Sequence of chain 1.A:
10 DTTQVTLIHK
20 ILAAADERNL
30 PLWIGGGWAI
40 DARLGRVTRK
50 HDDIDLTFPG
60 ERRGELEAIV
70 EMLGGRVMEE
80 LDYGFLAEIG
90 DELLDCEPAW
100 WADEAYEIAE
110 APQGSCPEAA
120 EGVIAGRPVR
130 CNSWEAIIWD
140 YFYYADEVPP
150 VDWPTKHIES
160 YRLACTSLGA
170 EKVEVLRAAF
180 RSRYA

This small molecule binds to this protein.
Small molecule (SMILES): CN[C@@H]1[C@@H](O)[C@@H](O[C@@H]2[C@@H](O)[C@H](O[C@H]3O[C@H]([C@@H](C)NC)CC[C@H]3N)[C@@H](N)C[C@H]2N)OC[C@]1(C)O

Binding-site contacts:
Ligand atom C13 contacts residue APC1 of chain 1.D at 3.7 Å.
Ligand atom C contacts residue TYR142 of chain 1.A at 3.3 Å (hydrophobic).
Ligand atom C18 contacts residue TYR82 of chain 1.A at 3.8 Å (hydrophobic).
Ligand atom O6 contacts residue APC1 of chain 1.D at 2.7 Å (h-bond).
Ligand atom N2 contacts residue GLU96 of chain 1.A at 2.7 Å (salt-bridge).
Ligand atom C8 contacts residue ASP139 of chain 1.A at 3.4 Å.
Ligand atom C11 contacts residue APC1 of chain 1.D at 3.6 Å.
Ligand atom O contacts residue TYR142 of chain 1.A at 3.8 Å.
Ligand atom O3 contacts residue ASP94 of chain 1.A at 3.5 Å (salt-bridge).
Ligand atom C9 contacts residue GLU96 of chain 1.A at 3.6 Å.
Ligand atom N1 contacts residue ASP54 of chain 1.A at 3.3 Å (salt-bridge).
Ligand atom N1 contacts residue MN1 of chain 1.C at 3.8 Å.
Ligand atom O4 contacts residue APC1 of chain 1.D at 3.5 Å.
Ligand atom N3 contacts residue TYR142 of chain 1.A at 3.8 Å.
Ligand atom O6 contacts residue ASP94 of chain 1.A at 2.9 Å (salt-bridge).
Ligand atom C14 contacts residue MN1 of chain 1.C at 3.7 Å.
Ligand atom N4 contacts residue GLU96 of chain 1.A at 2.8 Å (salt-bridge).
Ligand atom C1 contacts residue GLU96 of chain 1.A at 3.8 Å.
Ligand atom N2 contacts residue ASP139 of chain 1.A at 2.9 Å (salt-bridge).
Ligand atom C8 contacts residue GLU96 of chain 1.A at 3.4 Å.
Ligand atom O contacts residue ASP139 of chain 1.A at 3.5 Å (salt-bridge).
Ligand atom N1 contacts residue ASP94 of chain 1.A at 2.9 Å (salt-bridge).
Ligand atom C15 contacts residue ASP94 of chain 1.A at 3.6 Å.
Ligand atom C10 contacts residue TYR82 of chain 1.A at 3.7 Å (hydrophobic).
Ligand atom O2 contacts residue APC1 of chain 1.D at 3.2 Å (h-bond).
Ligand atom C19 contacts residue ASP94 of chain 1.A at 3.6 Å.
Ligand atom C14 contacts residue ASP94 of chain 1.A at 3.7 Å.
Ligand atom O3 contacts residue TYR82 of chain 1.A at 3.4 Å (h-bond).
Ligand atom C9 contacts residue ASP139 of chain 1.A at 3.4 Å.
Ligand atom O6 contacts residue MN1 of chain 1.C at 2.3 Å.
Ligand atom C14 contacts residue APC1 of chain 1.D at 3.3 Å.
Ligand atom C7 contacts residue ASP139 of chain 1.A at 3.7 Å.
Ligand atom C15 contacts residue TYR82 of chain 1.A at 3.5 Å (hydrophobic).
Ligand atom C20 contacts residue ILE107 of chain 1.A at 3.3 Å (hydrophobic).
Ligand atom C20 contacts residue ALA108 of chain 1.A at 3.0 Å (hydrophobic).
Ligand atom C20 contacts residue GLU96 of chain 1.A at 3.3 Å.
Ligand atom C6 contacts residue ASP139 of chain 1.A at 3.4 Å.
Ligand atom C5 contacts residue TYR142 of chain 1.A at 3.8 Å (hydrophobic).
Ligand atom C19 contacts residue LEU85 of chain 1.A at 3.5 Å (hydrophobic).
Ligand atom N3 contacts residue APC1 of chain 1.D at 3.8 Å.